Sequence of chain 1.C:
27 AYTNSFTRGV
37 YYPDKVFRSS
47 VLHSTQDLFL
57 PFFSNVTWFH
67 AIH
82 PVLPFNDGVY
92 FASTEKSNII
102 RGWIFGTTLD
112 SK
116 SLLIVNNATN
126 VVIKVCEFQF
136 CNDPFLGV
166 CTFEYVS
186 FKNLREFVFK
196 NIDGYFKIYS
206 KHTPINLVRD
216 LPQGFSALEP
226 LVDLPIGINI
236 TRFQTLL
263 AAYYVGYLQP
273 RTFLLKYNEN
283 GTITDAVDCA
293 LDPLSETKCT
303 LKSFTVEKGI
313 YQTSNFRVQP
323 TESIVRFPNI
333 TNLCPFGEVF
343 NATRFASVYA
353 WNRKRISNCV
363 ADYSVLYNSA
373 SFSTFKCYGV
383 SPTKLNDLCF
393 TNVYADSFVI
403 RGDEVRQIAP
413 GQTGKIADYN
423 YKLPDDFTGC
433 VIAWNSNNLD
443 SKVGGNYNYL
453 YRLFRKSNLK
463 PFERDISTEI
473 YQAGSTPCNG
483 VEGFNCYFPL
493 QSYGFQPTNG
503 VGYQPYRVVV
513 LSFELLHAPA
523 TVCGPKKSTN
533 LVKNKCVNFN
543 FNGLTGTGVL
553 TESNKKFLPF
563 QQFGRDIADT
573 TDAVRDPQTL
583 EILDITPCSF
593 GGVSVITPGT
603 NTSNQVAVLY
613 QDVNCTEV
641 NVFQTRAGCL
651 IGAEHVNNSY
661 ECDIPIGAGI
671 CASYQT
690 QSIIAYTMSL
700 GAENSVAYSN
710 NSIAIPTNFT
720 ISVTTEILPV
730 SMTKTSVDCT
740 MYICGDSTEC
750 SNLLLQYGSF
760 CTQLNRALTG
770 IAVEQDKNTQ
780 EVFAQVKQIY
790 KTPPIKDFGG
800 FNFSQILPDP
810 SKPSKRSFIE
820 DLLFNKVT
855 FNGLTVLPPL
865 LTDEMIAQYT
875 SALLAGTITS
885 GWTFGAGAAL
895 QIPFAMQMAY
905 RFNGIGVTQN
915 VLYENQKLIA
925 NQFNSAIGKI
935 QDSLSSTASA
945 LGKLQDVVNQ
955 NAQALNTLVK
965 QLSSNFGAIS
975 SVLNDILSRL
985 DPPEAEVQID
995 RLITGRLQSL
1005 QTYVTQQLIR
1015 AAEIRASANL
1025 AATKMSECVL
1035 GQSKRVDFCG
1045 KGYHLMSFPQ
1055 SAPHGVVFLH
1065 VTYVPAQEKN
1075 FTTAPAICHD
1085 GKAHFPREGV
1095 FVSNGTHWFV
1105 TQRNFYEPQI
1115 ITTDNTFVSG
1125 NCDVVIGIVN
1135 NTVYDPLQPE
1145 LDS

A small-molecule ligand and the protein it binds are described below.
Small molecule (SMILES): CC(=O)N[C@H]1[C@H](O[C@H]2[C@H](O)[C@@H](NC(C)=O)CO[C@@H]2CO[C@@H]2O[C@@H](C)[C@@H](O)[C@@H](O)[C@@H]2O)O[C@H](CO)[C@@H](O[C@@H]2O[C@H](CO)[C@@H](O)[C@H](O)[C@@H]2O)[C@@H]1O

Sequence of chain 1.B:
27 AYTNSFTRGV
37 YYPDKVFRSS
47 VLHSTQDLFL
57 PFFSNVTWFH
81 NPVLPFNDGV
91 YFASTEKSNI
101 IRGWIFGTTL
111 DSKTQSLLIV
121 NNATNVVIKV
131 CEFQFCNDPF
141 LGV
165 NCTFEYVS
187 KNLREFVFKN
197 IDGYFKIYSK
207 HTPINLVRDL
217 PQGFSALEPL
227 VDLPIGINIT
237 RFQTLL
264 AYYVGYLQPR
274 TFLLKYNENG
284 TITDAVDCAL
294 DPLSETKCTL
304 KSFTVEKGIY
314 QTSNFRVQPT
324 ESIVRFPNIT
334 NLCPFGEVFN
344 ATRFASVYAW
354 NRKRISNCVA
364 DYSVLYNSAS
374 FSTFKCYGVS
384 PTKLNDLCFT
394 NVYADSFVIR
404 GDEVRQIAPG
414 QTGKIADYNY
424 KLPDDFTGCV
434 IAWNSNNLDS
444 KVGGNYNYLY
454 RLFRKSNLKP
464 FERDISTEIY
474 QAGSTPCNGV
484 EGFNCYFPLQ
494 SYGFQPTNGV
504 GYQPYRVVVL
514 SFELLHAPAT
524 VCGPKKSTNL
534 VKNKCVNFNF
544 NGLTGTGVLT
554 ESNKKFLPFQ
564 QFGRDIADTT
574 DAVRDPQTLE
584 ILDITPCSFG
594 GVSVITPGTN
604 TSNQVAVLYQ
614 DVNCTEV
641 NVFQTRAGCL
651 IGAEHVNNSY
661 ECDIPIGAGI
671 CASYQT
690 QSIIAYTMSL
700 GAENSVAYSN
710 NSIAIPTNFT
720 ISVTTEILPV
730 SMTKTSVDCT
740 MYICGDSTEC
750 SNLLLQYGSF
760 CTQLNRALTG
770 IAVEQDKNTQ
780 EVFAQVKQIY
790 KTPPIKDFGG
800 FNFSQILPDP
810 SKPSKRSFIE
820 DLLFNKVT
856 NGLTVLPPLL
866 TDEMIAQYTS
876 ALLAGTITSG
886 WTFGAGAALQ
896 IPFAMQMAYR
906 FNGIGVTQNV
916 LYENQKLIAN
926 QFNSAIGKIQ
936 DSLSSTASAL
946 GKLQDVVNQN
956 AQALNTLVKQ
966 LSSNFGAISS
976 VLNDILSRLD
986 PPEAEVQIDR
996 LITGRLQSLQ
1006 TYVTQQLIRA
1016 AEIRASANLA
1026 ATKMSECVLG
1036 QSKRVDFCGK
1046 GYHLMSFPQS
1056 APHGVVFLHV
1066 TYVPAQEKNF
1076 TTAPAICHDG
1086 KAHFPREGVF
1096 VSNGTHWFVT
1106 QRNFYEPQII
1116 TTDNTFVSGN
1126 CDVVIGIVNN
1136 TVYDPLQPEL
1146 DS

Binding-site contacts:
Ligand atom C7 contacts residue ASN282 of chain 1.C at 3.5 Å.
Ligand atom C3 contacts residue ASN282 of chain 1.C at 3.8 Å.
Ligand atom O4 contacts residue LYS558 of chain 1.B at 4.2 Å.
Ligand atom N2 contacts residue ASN282 of chain 1.C at 3.0 Å (h-bond).
Ligand atom C8 contacts residue GLU281 of chain 1.C at 3.2 Å.
Ligand atom C4 contacts residue ASN282 of chain 1.C at 4.3 Å.
Ligand atom C2 contacts residue ASN282 of chain 1.C at 2.6 Å.
Ligand atom O7 contacts residue ASN282 of chain 1.C at 3.1 Å (h-bond).
Ligand atom C5 contacts residue ASN282 of chain 1.C at 3.6 Å.
Ligand atom C7 contacts residue GLU281 of chain 1.C at 4.3 Å.
Ligand atom O2 contacts residue LYS558 of chain 1.B at 4.0 Å.
Ligand atom O3 contacts residue LYS558 of chain 1.B at 4.3 Å.
Ligand atom C2 contacts residue LYS558 of chain 1.B at 3.6 Å.
Ligand atom C1 contacts residue LYS558 of chain 1.B at 4.2 Å.
Ligand atom C1 contacts residue ASN282 of chain 1.C at 1.4 Å.
Ligand atom O5 contacts residue ASN282 of chain 1.C at 2.4 Å (h-bond).
Ligand atom O7 contacts residue GLU281 of chain 1.C at 4.4 Å.